A protein and the small-molecule ligand that binds it are described below.
Small molecule (SMILES): C[C@@H](O)[C@H](N)C(=O)O

Binding-site contacts:
Ligand atom CB contacts residue ARG120 of chain 1.A at 3.0 Å.
Ligand atom O contacts residue THR34 of chain 1.A at 2.7 Å (h-bond).
Ligand atom O contacts residue SER180 of chain 1.A at 2.6 Å (h-bond).
Ligand atom OXT contacts residue ARG120 of chain 1.A at 3.4 Å (salt-bridge).
Ligand atom OG1 contacts residue HIS66 of chain 1.A at 2.7 Å (h-bond).
Ligand atom OG1 contacts residue ARG120 of chain 1.A at 2.2 Å (salt-bridge).
Ligand atom O contacts residue ARG194 of chain 1.A at 4.1 Å.
Ligand atom C contacts residue THR34 of chain 1.A at 3.6 Å.
Ligand atom C contacts residue SER180 of chain 1.A at 3.2 Å.
Ligand atom CG2 contacts residue ALA140 of chain 1.A at 3.8 Å (hydrophobic).
Ligand atom N contacts residue ALA140 of chain 1.A at 3.2 Å (h-bond).
Ligand atom CG2 contacts residue HIS66 of chain 1.A at 3.8 Å.
Ligand atom O contacts residue ARG120 of chain 1.A at 2.8 Å (salt-bridge).
Ligand atom OXT contacts residue ARG194 of chain 1.A at 3.1 Å (salt-bridge).
Ligand atom OXT contacts residue THR97 of chain 1.A at 4.0 Å.
Ligand atom OXT contacts residue SER180 of chain 1.A at 2.3 Å (h-bond).
Ligand atom N contacts residue ILE64 of chain 1.A at 4.0 Å.
Ligand atom OG1 contacts residue THR34 of chain 1.A at 3.9 Å.
Ligand atom CG2 contacts residue PRO141 of chain 1.A at 4.2 Å (hydrophobic).
Ligand atom CG2 contacts residue VAL35 of chain 1.A at 3.8 Å (hydrophobic).
Ligand atom N contacts residue HIS66 of chain 1.A at 4.0 Å.
Ligand atom CG2 contacts residue ARG120 of chain 1.A at 4.4 Å.
Ligand atom OXT contacts residue GLU179 of chain 1.A at 4.3 Å.
Ligand atom CB contacts residue THR34 of chain 1.A at 3.5 Å.
Ligand atom OG1 contacts residue THR32 of chain 1.A at 3.8 Å.
Ligand atom CG2 contacts residue GLY37 of chain 1.A at 3.4 Å.
Ligand atom CB contacts residue HIS66 of chain 1.A at 3.7 Å.
Ligand atom C contacts residue GLU179 of chain 1.A at 3.9 Å.
Ligand atom CB contacts residue THR32 of chain 1.A at 4.1 Å.
Ligand atom OXT contacts residue ILE64 of chain 1.A at 3.5 Å.
Ligand atom CA contacts residue ARG120 of chain 1.A at 3.6 Å.
Ligand atom CA contacts residue VAL35 of chain 1.A at 3.9 Å (hydrophobic).
Ligand atom C contacts residue ARG194 of chain 1.A at 3.8 Å.
Ligand atom CB contacts residue VAL35 of chain 1.A at 3.9 Å (hydrophobic).
Ligand atom CG2 contacts residue TYR36 of chain 1.A at 4.1 Å (hydrophobic).
Ligand atom CA contacts residue THR34 of chain 1.A at 4.0 Å.
Ligand atom O contacts residue GLU179 of chain 1.A at 3.2 Å.
Ligand atom N contacts residue SER142 of chain 1.A at 4.3 Å.
Ligand atom N contacts residue PRO141 of chain 1.A at 4.1 Å.
Ligand atom C contacts residue ARG120 of chain 1.A at 3.0 Å.

Sequence of chain 1.A:
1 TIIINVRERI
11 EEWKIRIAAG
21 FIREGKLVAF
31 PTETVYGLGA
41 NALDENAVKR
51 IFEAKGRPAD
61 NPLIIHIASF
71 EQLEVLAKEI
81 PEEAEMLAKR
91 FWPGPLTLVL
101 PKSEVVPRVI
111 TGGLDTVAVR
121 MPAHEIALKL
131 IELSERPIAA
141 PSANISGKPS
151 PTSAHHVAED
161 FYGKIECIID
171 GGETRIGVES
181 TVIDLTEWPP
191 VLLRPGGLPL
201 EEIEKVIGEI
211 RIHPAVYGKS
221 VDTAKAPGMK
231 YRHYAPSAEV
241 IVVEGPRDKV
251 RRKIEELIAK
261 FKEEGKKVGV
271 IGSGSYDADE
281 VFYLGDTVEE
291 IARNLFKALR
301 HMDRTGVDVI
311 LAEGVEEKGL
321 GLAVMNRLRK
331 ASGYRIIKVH